Sequence of chain 2.A:
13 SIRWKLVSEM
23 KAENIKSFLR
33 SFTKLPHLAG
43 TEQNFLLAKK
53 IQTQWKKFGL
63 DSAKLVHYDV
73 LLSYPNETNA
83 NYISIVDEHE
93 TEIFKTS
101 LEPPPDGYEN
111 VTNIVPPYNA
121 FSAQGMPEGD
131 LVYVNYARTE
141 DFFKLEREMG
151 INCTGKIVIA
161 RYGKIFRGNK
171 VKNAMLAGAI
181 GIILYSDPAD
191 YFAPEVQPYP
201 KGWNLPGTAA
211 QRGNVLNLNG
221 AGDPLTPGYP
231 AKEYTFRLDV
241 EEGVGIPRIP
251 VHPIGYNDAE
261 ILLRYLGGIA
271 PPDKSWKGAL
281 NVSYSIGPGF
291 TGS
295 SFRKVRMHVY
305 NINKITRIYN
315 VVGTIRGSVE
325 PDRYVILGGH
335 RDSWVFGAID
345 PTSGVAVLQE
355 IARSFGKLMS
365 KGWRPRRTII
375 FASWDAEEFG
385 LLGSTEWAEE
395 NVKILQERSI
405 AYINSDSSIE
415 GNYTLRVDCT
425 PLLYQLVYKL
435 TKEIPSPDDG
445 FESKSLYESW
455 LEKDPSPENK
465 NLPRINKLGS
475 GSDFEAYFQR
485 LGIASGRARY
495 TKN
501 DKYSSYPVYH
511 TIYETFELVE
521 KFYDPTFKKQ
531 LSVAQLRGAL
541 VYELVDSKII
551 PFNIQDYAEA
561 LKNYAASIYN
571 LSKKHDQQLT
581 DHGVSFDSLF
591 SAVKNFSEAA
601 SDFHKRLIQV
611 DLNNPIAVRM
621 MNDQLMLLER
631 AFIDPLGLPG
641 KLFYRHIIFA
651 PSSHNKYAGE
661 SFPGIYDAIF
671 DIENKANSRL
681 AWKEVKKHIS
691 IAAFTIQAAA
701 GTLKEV

Binding-site contacts:
Ligand atom C3 contacts residue ASN595 of chain 2.A at 3.8 Å.
Ligand atom O7 contacts residue TYR234 of chain 1.A at 4.0 Å.
Ligand atom N2 contacts residue ALA592 of chain 2.A at 4.2 Å.
Ligand atom O5 contacts residue ASN595 of chain 2.A at 2.3 Å (h-bond).
Ligand atom C5 contacts residue ASN595 of chain 2.A at 3.6 Å.
Ligand atom O6 contacts residue GLU233 of chain 1.A at 3.5 Å (salt-bridge).
Ligand atom C8 contacts residue GLN697 of chain 2.A at 4.0 Å.
Ligand atom C2 contacts residue SER591 of chain 2.A at 3.5 Å.
Ligand atom C7 contacts residue TYR234 of chain 1.A at 4.2 Å (hydrophobic).
Ligand atom N2 contacts residue GLN697 of chain 2.A at 3.4 Å (h-bond).
Ligand atom C4 contacts residue GLU233 of chain 1.A at 4.5 Å.
Ligand atom N2 contacts residue ASN595 of chain 2.A at 2.9 Å (h-bond).
Ligand atom C7 contacts residue GLN697 of chain 2.A at 3.3 Å.
Ligand atom C5 contacts residue GLU233 of chain 1.A at 4.1 Å.
Ligand atom C3 contacts residue SER591 of chain 2.A at 3.5 Å.
Ligand atom N2 contacts residue SER591 of chain 2.A at 3.0 Å (h-bond).
Ligand atom C1 contacts residue GLN697 of chain 2.A at 3.8 Å.
Ligand atom C8 contacts residue TYR234 of chain 1.A at 3.9 Å (hydrophobic).
Ligand atom C1 contacts residue ASN595 of chain 2.A at 1.5 Å.
Ligand atom O7 contacts residue GLN697 of chain 2.A at 3.3 Å (h-bond).
Ligand atom C8 contacts residue ALA592 of chain 2.A at 3.8 Å (hydrophobic).
Ligand atom C2 contacts residue GLN697 of chain 2.A at 3.7 Å.
Ligand atom O7 contacts residue ASN595 of chain 2.A at 4.2 Å.
Ligand atom C7 contacts residue SER591 of chain 2.A at 4.0 Å.
Ligand atom C8 contacts residue SER588 of chain 2.A at 3.6 Å.
Ligand atom C1 contacts residue SER591 of chain 2.A at 3.4 Å.
Ligand atom C8 contacts residue SER591 of chain 2.A at 4.2 Å.
Ligand atom C7 contacts residue ASN595 of chain 2.A at 3.8 Å.
Ligand atom O4 contacts residue GLU233 of chain 1.A at 3.5 Å (salt-bridge).
Ligand atom C8 contacts residue ALA693 of chain 2.A at 4.5 Å (hydrophobic).
Ligand atom O3 contacts residue SER591 of chain 2.A at 4.3 Å.
Ligand atom C2 contacts residue ASN595 of chain 2.A at 2.5 Å.
Ligand atom C6 contacts residue GLU233 of chain 1.A at 3.9 Å.
Ligand atom C4 contacts residue ASN595 of chain 2.A at 4.3 Å.

Sequence of chain 1.A:
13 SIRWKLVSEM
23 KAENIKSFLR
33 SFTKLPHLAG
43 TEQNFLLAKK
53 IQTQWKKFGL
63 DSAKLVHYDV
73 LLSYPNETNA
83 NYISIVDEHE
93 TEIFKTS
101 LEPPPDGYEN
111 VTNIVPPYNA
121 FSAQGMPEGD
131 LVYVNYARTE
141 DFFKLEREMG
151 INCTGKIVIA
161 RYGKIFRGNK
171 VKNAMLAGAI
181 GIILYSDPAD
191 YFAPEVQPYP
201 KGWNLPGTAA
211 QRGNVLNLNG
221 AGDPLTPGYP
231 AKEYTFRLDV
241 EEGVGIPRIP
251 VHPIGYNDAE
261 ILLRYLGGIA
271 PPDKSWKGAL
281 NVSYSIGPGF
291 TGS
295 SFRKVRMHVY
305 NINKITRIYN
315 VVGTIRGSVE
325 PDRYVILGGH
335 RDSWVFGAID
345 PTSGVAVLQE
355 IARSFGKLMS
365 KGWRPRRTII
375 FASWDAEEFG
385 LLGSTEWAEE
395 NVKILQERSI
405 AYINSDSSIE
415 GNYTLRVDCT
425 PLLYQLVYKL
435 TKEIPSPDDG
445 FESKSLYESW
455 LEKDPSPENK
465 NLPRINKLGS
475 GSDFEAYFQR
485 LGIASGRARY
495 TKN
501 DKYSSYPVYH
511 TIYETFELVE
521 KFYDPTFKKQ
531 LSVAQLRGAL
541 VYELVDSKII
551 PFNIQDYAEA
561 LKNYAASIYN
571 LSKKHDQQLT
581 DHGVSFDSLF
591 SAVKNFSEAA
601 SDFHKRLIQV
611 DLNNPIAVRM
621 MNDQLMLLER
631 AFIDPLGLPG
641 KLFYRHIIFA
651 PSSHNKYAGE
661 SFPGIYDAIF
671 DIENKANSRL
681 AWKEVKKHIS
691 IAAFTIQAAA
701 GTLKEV

This small molecule binds to this protein.
Small molecule (SMILES): CC(=O)N[C@H]1[C@H](O[C@H]2[C@H](O)[C@@H](NC(C)=O)CO[C@@H]2CO)O[C@H](CO)[C@@H](O)[C@@H]1O